Binding-site contacts:
Ligand atom O4' contacts residue TRP54 of chain 16.A at 3.5 Å (h-bond).
Ligand atom O4 contacts residue LYS21 of chain 4.A at 3.4 Å (salt-bridge).
Ligand atom O4 contacts residue SER16 of chain 16.A at 3.0 Å (h-bond).
Ligand atom C4 contacts residue PHE18 of chain 16.A at 3.4 Å (hydrophobic).
Ligand atom O4' contacts residue LEU98 of chain 12.A at 3.4 Å.
Ligand atom O4' contacts residue TRP64 of chain 16.A at 3.4 Å (h-bond).
Ligand atom O4' contacts residue ASP94 of chain 12.A at 3.3 Å (salt-bridge).
Ligand atom O2 contacts residue ARG60 of chain 16.A at 3.4 Å.
Ligand atom C5 contacts residue HIS93 of chain 12.A at 3.5 Å.
Ligand atom O2 contacts residue LEU69 of chain 12.A at 3.5 Å.
Ligand atom C5' contacts residue TYR62 of chain 16.A at 3.2 Å (hydrophobic).
Ligand atom C1' contacts residue ASP94 of chain 12.A at 3.2 Å.
Ligand atom C2 contacts residue PHE18 of chain 16.A at 3.5 Å (hydrophobic).
Ligand atom O3' contacts residue SER38 of chain 12.A at 3.4 Å (h-bond).
Ligand atom C7 contacts residue LEU36 of chain 12.A at 3.4 Å (hydrophobic).
Ligand atom O4' contacts residue MET50 of chain 12.A at 3.5 Å.
Ligand atom O2 contacts residue ASP94 of chain 12.A at 3.0 Å (salt-bridge).
Ligand atom C4' contacts residue ASP94 of chain 12.A at 3.6 Å.
Ligand atom OP2 contacts residue LYS107 of chain 12.A at 2.6 Å (salt-bridge).
Ligand atom OP1 contacts residue ALA71 of chain 12.A at 3.0 Å (h-bond).
Ligand atom O3' contacts residue ALA71 of chain 12.A at 3.4 Å.
Ligand atom N3 contacts residue ARG45 of chain 12.A at 3.5 Å (salt-bridge).
Ligand atom O2 contacts residue LYS21 of chain 4.A at 3.5 Å.
Ligand atom C7 contacts residue SER25 of chain 16.A at 3.4 Å.
Ligand atom OP1 contacts residue TYR62 of chain 16.A at 2.8 Å (h-bond).
Ligand atom N3 contacts residue LYS21 of chain 4.A at 3.1 Å (salt-bridge).
Ligand atom O2 contacts residue MET97 of chain 12.A at 3.3 Å.
Ligand atom C1' contacts residue LEU98 of chain 12.A at 3.4 Å (hydrophobic).
Ligand atom C6 contacts residue TRP64 of chain 16.A at 3.4 Å (hydrophobic).
Ligand atom OP1 contacts residue LYS107 of chain 12.A at 2.8 Å (salt-bridge).
Ligand atom C5 contacts residue PHE18 of chain 16.A at 3.4 Å (hydrophobic).
Ligand atom N3 contacts residue PHE92 of chain 12.A at 3.3 Å (h-bond).
Ligand atom C2 contacts residue PHE12 of chain 16.A at 3.4 Å (hydrophobic).
Ligand atom OP1 contacts residue HIS93 of chain 12.A at 2.6 Å (h-bond).
Ligand atom C6 contacts residue PHE18 of chain 16.A at 3.5 Å (hydrophobic).
Ligand atom O4' contacts residue HIS93 of chain 12.A at 3.6 Å.
Ligand atom C7 contacts residue HIS93 of chain 12.A at 3.5 Å.
Ligand atom N3 contacts residue PHE18 of chain 16.A at 3.5 Å.
Ligand atom O2 contacts residue PHE12 of chain 16.A at 2.9 Å.
Ligand atom OP1 contacts residue LYS61 of chain 16.A at 3.0 Å.

Sequence of chain 4.A:
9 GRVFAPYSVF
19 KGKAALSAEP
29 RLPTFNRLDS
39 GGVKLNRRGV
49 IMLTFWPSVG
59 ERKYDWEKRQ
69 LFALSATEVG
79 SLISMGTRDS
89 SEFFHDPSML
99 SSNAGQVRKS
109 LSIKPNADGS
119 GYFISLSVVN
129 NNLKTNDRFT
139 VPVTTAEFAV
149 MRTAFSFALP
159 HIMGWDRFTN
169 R

This small molecule binds to this protein.
Small molecule (SMILES): Cc1cn([C@H]2C[C@H](O[P](=O)(O)OC[C@H]3O[C@@H](n4cc(C)c(=O)[nH]c4=O)C[C@@H]3O[P](=O)(O)OC[C@H]3O[C@@H](n4cc(C)c(=O)[nH]c4=O)C[C@@H]3O)[C@@H](CO[P](=O)(O)O[C@H]3C[C@H](n4cc(C)c(=O)[nH]c4=O)O[C@@H]3CO[P](=O)(O)O[C@H]3C[C@H](n4cc(C)c(=O)[nH]c4=O)O[C@@H]3CO[P](=O)(O)O[C@H]3C[C@H](n4cc(C)c(=O)[nH]c4=O)O[C@@H]3CO[P](=O)(O)O[C@H]3C[C@H](n4cc(C)c(=O)[nH]c4=O)O[C@@H]3CO[P](=O)(O)O[C@H]3C[C@H](n4cc(C)c(=O)[nH]c4=O)O[C@@H]3CO[P](=O)(O)O[C@H]3C[C@H](n4cc(C)c(=O)[nH]c4=O)O[C@@H]3COP(=O)=O)O2)c(=O)[nH]c1=O

Sequence of chain 12.A:
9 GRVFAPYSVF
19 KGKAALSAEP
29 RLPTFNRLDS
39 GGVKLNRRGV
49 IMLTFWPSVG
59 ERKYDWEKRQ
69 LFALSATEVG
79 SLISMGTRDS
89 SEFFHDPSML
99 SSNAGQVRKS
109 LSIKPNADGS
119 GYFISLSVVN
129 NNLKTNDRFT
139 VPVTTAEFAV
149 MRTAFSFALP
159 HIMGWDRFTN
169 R

Sequence of chain 16.A:
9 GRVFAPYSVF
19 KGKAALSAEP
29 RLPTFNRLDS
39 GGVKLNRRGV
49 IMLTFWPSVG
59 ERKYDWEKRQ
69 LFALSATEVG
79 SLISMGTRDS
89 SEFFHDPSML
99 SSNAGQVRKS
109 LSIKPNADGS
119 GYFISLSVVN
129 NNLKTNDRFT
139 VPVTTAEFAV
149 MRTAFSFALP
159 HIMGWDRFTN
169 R